Sequence of chain 1.D:
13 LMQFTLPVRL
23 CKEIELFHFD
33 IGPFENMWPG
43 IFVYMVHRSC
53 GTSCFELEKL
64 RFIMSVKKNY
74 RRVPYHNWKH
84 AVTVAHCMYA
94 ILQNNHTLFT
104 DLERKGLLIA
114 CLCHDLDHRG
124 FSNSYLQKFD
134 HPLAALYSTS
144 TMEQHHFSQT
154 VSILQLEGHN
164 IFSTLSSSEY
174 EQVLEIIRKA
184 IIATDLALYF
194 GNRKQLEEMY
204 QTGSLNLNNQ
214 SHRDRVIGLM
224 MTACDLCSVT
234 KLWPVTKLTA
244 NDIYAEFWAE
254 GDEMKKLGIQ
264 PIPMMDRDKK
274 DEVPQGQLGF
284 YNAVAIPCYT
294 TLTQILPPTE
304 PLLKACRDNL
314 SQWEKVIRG

Binding-site contacts:
Ligand atom C25 contacts residue MET267 of chain 1.D at 3.5 Å (hydrophobic).
Ligand atom C14 contacts residue VAL276 of chain 1.D at 3.4 Å (hydrophobic).
Ligand atom C12 contacts residue MET267 of chain 1.D at 3.6 Å (hydrophobic).
Ligand atom N22 contacts residue TYR247 of chain 1.D at 2.5 Å (h-bond).
Ligand atom C17 contacts residue MET267 of chain 1.D at 3.6 Å (hydrophobic).
Ligand atom N7 contacts residue PHE283 of chain 1.D at 3.3 Å.
Ligand atom C11 contacts residue PHE250 of chain 1.D at 3.3 Å (hydrophobic).
Ligand atom C6 contacts residue PHE283 of chain 1.D at 3.4 Å (hydrophobic).
Ligand atom C16 contacts residue PRO266 of chain 1.D at 3.4 Å (hydrophobic).
Ligand atom C1 contacts residue VAL232 of chain 1.D at 3.4 Å (hydrophobic).
Ligand atom C13 contacts residue TYR247 of chain 1.D at 3.4 Å (hydrophobic).
Ligand atom C18 contacts residue TYR247 of chain 1.D at 3.6 Å (hydrophobic).
Ligand atom N10 contacts residue GLN280 of chain 1.D at 3.2 Å (h-bond).
Ligand atom C23 contacts residue PHE283 of chain 1.D at 3.5 Å (hydrophobic).
Ligand atom C9 contacts residue PHE250 of chain 1.D at 3.7 Å (hydrophobic).
Ligand atom C1 contacts residue ILE246 of chain 1.D at 3.5 Å (hydrophobic).
Ligand atom C25 contacts residue TYR247 of chain 1.D at 3.6 Å (hydrophobic).
Ligand atom C16 contacts residue MET267 of chain 1.D at 3.6 Å (hydrophobic).
Ligand atom C18 contacts residue GLY279 of chain 1.D at 3.3 Å.
Ligand atom C25 contacts residue PHE250 of chain 1.D at 3.5 Å (hydrophobic).
Ligand atom C23 contacts residue GLN280 of chain 1.D at 3.4 Å.
Ligand atom N20 contacts residue GLY279 of chain 1.D at 3.5 Å (h-bond).
Ligand atom C21 contacts residue GLY279 of chain 1.D at 3.5 Å.
Ligand atom C21 contacts residue TYR247 of chain 1.D at 3.4 Å (hydrophobic).
Ligand atom C25 contacts residue GLN280 of chain 1.D at 3.6 Å.
Ligand atom C21 contacts residue MET267 of chain 1.D at 3.6 Å (hydrophobic).
Ligand atom N22 contacts residue MET267 of chain 1.D at 3.5 Å.
Ligand atom N20 contacts residue MET267 of chain 1.D at 3.5 Å (h-bond).
Ligand atom C18 contacts residue MET267 of chain 1.D at 3.4 Å (hydrophobic).
Ligand atom C8 contacts residue PHE250 of chain 1.D at 3.7 Å (hydrophobic).
Ligand atom C4 contacts residue ILE246 of chain 1.D at 3.7 Å (hydrophobic).
Ligand atom C15 contacts residue GLU275 of chain 1.D at 3.6 Å.
Ligand atom C23 contacts residue TYR247 of chain 1.D at 3.6 Å (hydrophobic).
Ligand atom C5 contacts residue PHE283 of chain 1.D at 3.7 Å (hydrophobic).
Ligand atom C14 contacts residue GLU275 of chain 1.D at 3.5 Å.
Ligand atom N22 contacts residue GLY279 of chain 1.D at 3.6 Å.
Ligand atom C8 contacts residue PHE283 of chain 1.D at 3.6 Å (hydrophobic).
Ligand atom C12 contacts residue GLY279 of chain 1.D at 3.4 Å.
Ligand atom C2 contacts residue SER231 of chain 1.D at 3.3 Å.
Ligand atom C1 contacts residue SER231 of chain 1.D at 3.1 Å.

This small molecule binds to this protein.
Small molecule (SMILES): Cc1nc2ccccc2nc1CCc1nc(-c2ccccc2)cn1C